Binding-site contacts:
Ligand atom C7 contacts residue GLN375 of chain 1.A at 4.0 Å.
Ligand atom C2 contacts residue GLN375 of chain 1.A at 4.5 Å.
Ligand atom C1 contacts residue ASN379 of chain 1.A at 1.5 Å.
Ligand atom N2 contacts residue ASN379 of chain 1.A at 2.8 Å (h-bond).
Ligand atom O5 contacts residue MET382 of chain 1.A at 4.0 Å.
Ligand atom C6 contacts residue ASP385 of chain 1.A at 3.4 Å.
Ligand atom O6 contacts residue MET382 of chain 1.A at 3.6 Å.
Ligand atom C4 contacts residue ASN379 of chain 1.A at 4.3 Å.
Ligand atom C1 contacts residue GLN375 of chain 1.A at 4.3 Å.
Ligand atom C3 contacts residue ASN379 of chain 1.A at 3.9 Å.
Ligand atom O7 contacts residue GLN375 of chain 1.A at 3.4 Å (h-bond).
Ligand atom C8 contacts residue ASN379 of chain 1.A at 4.3 Å.
Ligand atom C7 contacts residue ASN379 of chain 1.A at 3.4 Å.
Ligand atom C6 contacts residue TYR371 of chain 1.A at 3.9 Å (hydrophobic).
Ligand atom O7 contacts residue GLU374 of chain 1.A at 4.3 Å.
Ligand atom O7 contacts residue ASN379 of chain 1.A at 3.7 Å.
Ligand atom O6 contacts residue TYR386 of chain 1.A at 3.8 Å.
Ligand atom C1 contacts residue SER381 of chain 1.A at 4.2 Å.
Ligand atom N2 contacts residue GLN375 of chain 1.A at 4.5 Å.
Ligand atom O6 contacts residue ASP385 of chain 1.A at 4.4 Å.
Ligand atom O6 contacts residue TYR371 of chain 1.A at 3.1 Å (h-bond).
Ligand atom C5 contacts residue ASP385 of chain 1.A at 3.7 Å.
Ligand atom O5 contacts residue ASN379 of chain 1.A at 2.4 Å (h-bond).
Ligand atom C5 contacts residue ASN379 of chain 1.A at 3.7 Å.
Ligand atom C2 contacts residue ASN379 of chain 1.A at 2.5 Å.

This protein binds this small molecule.
Small molecule (SMILES): CC(=O)N[C@@H]1[C@@H](O)[C@H](O)[C@@H](CO)O[C@H]1O

Sequence of chain 1.A:
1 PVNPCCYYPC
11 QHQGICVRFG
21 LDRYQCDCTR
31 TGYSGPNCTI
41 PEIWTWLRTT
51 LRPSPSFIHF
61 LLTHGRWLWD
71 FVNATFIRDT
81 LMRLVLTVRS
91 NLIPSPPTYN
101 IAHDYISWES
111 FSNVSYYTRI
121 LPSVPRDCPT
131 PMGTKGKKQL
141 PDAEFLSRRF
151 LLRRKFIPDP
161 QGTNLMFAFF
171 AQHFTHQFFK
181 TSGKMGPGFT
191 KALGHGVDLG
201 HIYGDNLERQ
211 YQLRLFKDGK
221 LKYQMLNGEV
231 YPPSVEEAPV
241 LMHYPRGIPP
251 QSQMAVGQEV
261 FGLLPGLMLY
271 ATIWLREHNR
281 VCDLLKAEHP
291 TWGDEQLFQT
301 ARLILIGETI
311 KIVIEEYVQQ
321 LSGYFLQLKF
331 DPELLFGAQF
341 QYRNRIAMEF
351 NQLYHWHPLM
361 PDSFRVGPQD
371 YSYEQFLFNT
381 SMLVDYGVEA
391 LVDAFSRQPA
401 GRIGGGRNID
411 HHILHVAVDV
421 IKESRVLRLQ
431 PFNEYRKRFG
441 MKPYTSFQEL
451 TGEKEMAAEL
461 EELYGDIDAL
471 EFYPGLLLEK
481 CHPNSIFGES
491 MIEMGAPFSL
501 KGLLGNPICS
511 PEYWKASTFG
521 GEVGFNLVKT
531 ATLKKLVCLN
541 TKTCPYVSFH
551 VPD